This small molecule binds to this protein.
Small molecule (SMILES): COc1cc(NCc2ccc3[nH+]c(N)nc(N)c3c2C)cc(OC)c1OC

Binding-site contacts:
Ligand atom N10 contacts residue SER83 of chain 1.B at 3.3 Å (h-bond).
Ligand atom N25 contacts residue TYR160 of chain 1.B at 3.8 Å.
Ligand atom N3 contacts residue VAL26 of chain 1.B at 3.8 Å.
Ligand atom N24 contacts residue ALA28 of chain 1.B at 3.8 Å.
Ligand atom C17 contacts residue NAP1 of chain 1.O at 3.1 Å.
Ligand atom C9 contacts residue ILE41 of chain 1.B at 4.1 Å (hydrophobic).
Ligand atom N25 contacts residue PHE52 of chain 1.B at 3.6 Å.
Ligand atom C2 contacts residue ALA28 of chain 1.B at 4.0 Å (hydrophobic).
Ligand atom C21 contacts residue PHE52 of chain 1.B at 4.0 Å (hydrophobic).
Ligand atom C4A contacts residue NAP1 of chain 1.O at 3.2 Å.
Ligand atom N24 contacts residue VAL26 of chain 1.B at 3.9 Å.
Ligand atom N24 contacts residue VAL27 of chain 1.B at 3.8 Å.
Ligand atom N3 contacts residue NAP1 of chain 1.O at 3.5 Å (h-bond).
Ligand atom C5 contacts residue NAP1 of chain 1.O at 3.5 Å.
Ligand atom C2 contacts residue NAP1 of chain 1.O at 3.6 Å.
Ligand atom C23 contacts residue ILE41 of chain 1.B at 3.8 Å (hydrophobic).
Ligand atom C6 contacts residue ILE41 of chain 1.B at 4.1 Å (hydrophobic).
Ligand atom N24 contacts residue ASP48 of chain 1.B at 4.0 Å.
Ligand atom C22 contacts residue PHE88 of chain 1.B at 3.7 Å (hydrophobic).
Ligand atom N25 contacts residue ILE154 of chain 1.B at 2.3 Å (h-bond).
Ligand atom N1 contacts residue ASP48 of chain 1.B at 3.6 Å (salt-bridge).
Ligand atom C3A contacts residue NAP1 of chain 1.O at 3.4 Å.
Ligand atom C2 contacts residue PHE52 of chain 1.B at 3.4 Å (hydrophobic).
Ligand atom C7 contacts residue ILE41 of chain 1.B at 3.7 Å (hydrophobic).
Ligand atom N3 contacts residue PHE52 of chain 1.B at 3.2 Å.
Ligand atom N25 contacts residue NAP1 of chain 1.O at 3.1 Å.
Ligand atom C17 contacts residue THR80 of chain 1.B at 3.8 Å.
Ligand atom C9 contacts residue SER83 of chain 1.B at 3.6 Å.
Ligand atom C23 contacts residue SER83 of chain 1.B at 3.2 Å.
Ligand atom N24 contacts residue PHE52 of chain 1.B at 3.5 Å.
Ligand atom C4 contacts residue PHE52 of chain 1.B at 3.5 Å (hydrophobic).
Ligand atom C15 contacts residue SER83 of chain 1.B at 3.8 Å.
Ligand atom N1 contacts residue ALA28 of chain 1.B at 3.9 Å.
Ligand atom O20 contacts residue SER83 of chain 1.B at 3.7 Å.
Ligand atom C17 contacts residue ILE154 of chain 1.B at 3.8 Å (hydrophobic).
Ligand atom C16 contacts residue SER83 of chain 1.B at 3.3 Å.
Ligand atom C4 contacts residue ILE154 of chain 1.B at 3.5 Å (hydrophobic).
Ligand atom N25 contacts residue VAL26 of chain 1.B at 4.1 Å.
Ligand atom C4 contacts residue NAP1 of chain 1.O at 3.3 Å.
Ligand atom N1 contacts residue NAP1 of chain 1.O at 3.5 Å (h-bond).

Sequence of chain 1.B:
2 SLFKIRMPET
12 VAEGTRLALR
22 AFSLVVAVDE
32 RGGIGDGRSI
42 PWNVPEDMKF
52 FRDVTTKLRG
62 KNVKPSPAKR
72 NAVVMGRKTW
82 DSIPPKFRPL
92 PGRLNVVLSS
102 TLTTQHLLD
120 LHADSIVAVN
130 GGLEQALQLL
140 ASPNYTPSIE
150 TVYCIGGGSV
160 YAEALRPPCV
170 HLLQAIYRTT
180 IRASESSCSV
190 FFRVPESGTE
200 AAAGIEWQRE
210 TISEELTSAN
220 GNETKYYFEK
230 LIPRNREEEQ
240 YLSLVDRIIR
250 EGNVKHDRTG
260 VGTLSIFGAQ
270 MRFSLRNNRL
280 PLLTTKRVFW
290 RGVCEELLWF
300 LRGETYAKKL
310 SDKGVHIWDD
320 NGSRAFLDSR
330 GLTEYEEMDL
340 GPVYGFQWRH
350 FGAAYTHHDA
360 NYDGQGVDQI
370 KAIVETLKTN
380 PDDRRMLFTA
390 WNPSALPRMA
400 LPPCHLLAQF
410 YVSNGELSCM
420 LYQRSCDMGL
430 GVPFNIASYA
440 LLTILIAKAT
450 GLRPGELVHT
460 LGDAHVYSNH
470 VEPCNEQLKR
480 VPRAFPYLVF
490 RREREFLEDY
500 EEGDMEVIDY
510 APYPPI